Sequence of chain 1.C:
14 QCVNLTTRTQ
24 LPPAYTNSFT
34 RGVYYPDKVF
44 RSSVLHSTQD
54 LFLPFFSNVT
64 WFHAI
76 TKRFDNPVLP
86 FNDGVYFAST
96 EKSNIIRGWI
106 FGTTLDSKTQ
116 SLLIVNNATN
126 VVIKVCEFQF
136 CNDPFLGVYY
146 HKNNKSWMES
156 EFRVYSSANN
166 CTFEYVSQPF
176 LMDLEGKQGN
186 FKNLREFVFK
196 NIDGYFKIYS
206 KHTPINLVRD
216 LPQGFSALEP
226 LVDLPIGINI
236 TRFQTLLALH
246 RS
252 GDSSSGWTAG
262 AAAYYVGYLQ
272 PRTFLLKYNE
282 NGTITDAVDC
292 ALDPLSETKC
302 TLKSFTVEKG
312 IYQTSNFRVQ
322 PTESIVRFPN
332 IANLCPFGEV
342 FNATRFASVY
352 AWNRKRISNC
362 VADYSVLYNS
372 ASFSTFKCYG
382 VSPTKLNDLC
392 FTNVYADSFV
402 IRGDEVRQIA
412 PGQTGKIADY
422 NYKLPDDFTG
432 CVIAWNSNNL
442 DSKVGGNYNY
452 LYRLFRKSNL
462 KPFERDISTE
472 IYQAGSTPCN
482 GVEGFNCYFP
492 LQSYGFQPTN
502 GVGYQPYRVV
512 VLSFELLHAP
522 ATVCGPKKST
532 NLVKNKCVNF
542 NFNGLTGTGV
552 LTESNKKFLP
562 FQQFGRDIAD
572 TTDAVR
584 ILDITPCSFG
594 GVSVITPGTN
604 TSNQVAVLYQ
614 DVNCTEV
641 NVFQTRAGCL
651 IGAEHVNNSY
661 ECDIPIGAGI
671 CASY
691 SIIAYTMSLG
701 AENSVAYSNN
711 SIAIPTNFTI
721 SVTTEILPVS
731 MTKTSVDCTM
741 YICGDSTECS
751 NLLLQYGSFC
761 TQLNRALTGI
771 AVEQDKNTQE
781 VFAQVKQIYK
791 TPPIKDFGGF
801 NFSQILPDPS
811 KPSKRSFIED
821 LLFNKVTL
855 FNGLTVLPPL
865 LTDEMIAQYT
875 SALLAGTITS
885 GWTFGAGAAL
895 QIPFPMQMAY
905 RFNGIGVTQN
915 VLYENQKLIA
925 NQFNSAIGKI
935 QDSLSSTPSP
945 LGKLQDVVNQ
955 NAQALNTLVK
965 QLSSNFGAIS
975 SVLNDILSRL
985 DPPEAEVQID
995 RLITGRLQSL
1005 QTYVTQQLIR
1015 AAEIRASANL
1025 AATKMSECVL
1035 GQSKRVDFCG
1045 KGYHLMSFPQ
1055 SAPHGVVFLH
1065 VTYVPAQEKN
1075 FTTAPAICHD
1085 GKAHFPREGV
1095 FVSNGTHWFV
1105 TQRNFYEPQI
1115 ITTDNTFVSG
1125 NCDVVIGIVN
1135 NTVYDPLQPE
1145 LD

Binding-site contacts:
Ligand atom C1 contacts residue ASN331 of chain 1.C at 4.0 Å.

This protein binds this small molecule.
Small molecule (SMILES): CC(=O)N[C@@H]1[C@@H](O)[C@H](O)[C@@H](CO)O[C@H]1O